This small molecule binds to this protein.
Small molecule (SMILES): Cc1c(Cl)cc(Cl)c2nc(CCc3nc4cc(Cl)ccc4s3)nn12

Binding-site contacts:
Ligand atom C15 contacts residue TYR247 of chain 1.D at 3.6 Å (hydrophobic).
Ligand atom N9 contacts residue PHE250 of chain 1.D at 3.4 Å.
Ligand atom C15 contacts residue MET267 of chain 1.D at 3.6 Å (hydrophobic).
Ligand atom C2 contacts residue PHE283 of chain 1.D at 3.7 Å (hydrophobic).
Ligand atom C18 contacts residue PHE283 of chain 1.D at 3.6 Å (hydrophobic).
Ligand atom C13 contacts residue MET267 of chain 1.D at 3.4 Å (hydrophobic).
Ligand atom C19 contacts residue MET267 of chain 1.D at 3.7 Å (hydrophobic).
Ligand atom C14 contacts residue MET267 of chain 1.D at 3.5 Å (hydrophobic).
Ligand atom C1 contacts residue LEU229 of chain 1.D at 3.5 Å (hydrophobic).
Ligand atom C1 contacts residue PHE283 of chain 1.D at 3.5 Å (hydrophobic).
Ligand atom C13 contacts residue TYR247 of chain 1.D at 3.4 Å (hydrophobic).
Ligand atom C22 contacts residue ILE246 of chain 1.D at 3.6 Å (hydrophobic).
Ligand atom C16 contacts residue GLY279 of chain 1.D at 3.6 Å.
Ligand atom C5 contacts residue PHE283 of chain 1.D at 3.5 Å (hydrophobic).
Ligand atom C17 contacts residue GLU275 of chain 1.D at 3.7 Å.
Ligand atom C11 contacts residue GLY279 of chain 1.D at 3.5 Å.
Ligand atom C19 contacts residue PHE250 of chain 1.D at 3.6 Å (hydrophobic).
Ligand atom CL21 contacts residue LYS272 of chain 1.D at 3.4 Å.
Ligand atom C14 contacts residue GLY279 of chain 1.D at 3.3 Å.
Ligand atom C8 contacts residue PHE250 of chain 1.D at 3.6 Å (hydrophobic).
Ligand atom CL21 contacts residue VAL276 of chain 1.D at 3.6 Å.
Ligand atom C3 contacts residue ILE246 of chain 1.D at 3.7 Å (hydrophobic).
Ligand atom N9 contacts residue PHE283 of chain 1.D at 3.7 Å.
Ligand atom CL21 contacts residue PRO266 of chain 1.D at 3.7 Å.
Ligand atom CL23 contacts residue SER231 of chain 1.D at 3.5 Å.
Ligand atom C11 contacts residue TYR247 of chain 1.D at 3.5 Å (hydrophobic).
Ligand atom N6 contacts residue PHE283 of chain 1.D at 3.7 Å.
Ligand atom C17 contacts residue MET267 of chain 1.D at 3.7 Å (hydrophobic).
Ligand atom C18 contacts residue GLN280 of chain 1.D at 3.8 Å.
Ligand atom C19 contacts residue GLN280 of chain 1.D at 3.7 Å.
Ligand atom N10 contacts residue TYR247 of chain 1.D at 2.6 Å (h-bond).
Ligand atom C15 contacts residue GLY279 of chain 1.D at 3.8 Å.
Ligand atom C19 contacts residue TYR247 of chain 1.D at 3.8 Å (hydrophobic).
Ligand atom C4 contacts residue PHE283 of chain 1.D at 3.5 Å (hydrophobic).
Ligand atom S12 contacts residue GLY279 of chain 1.D at 3.4 Å (h-bond).
Ligand atom CL23 contacts residue LEU229 of chain 1.D at 3.6 Å.
Ligand atom C13 contacts residue GLY279 of chain 1.D at 3.4 Å.
Ligand atom CL21 contacts residue GLU275 of chain 1.D at 3.1 Å.
Ligand atom N7 contacts residue GLN280 of chain 1.D at 3.1 Å (h-bond).
Ligand atom C3 contacts residue PHE283 of chain 1.D at 3.6 Å (hydrophobic).

Sequence of chain 1.D:
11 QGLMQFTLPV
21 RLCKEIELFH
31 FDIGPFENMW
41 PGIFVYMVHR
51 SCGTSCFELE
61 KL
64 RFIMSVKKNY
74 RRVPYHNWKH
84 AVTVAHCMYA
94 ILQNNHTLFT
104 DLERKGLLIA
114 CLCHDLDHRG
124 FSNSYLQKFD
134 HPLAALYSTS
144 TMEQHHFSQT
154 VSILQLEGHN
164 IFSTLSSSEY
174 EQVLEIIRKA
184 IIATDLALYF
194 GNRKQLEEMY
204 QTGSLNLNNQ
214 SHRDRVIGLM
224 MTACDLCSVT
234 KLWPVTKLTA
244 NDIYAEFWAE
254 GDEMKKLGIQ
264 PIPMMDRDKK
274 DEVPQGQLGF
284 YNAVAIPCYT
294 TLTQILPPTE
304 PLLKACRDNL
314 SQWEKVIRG